The protein below binds the small molecule below.
Small molecule (SMILES): CC(=O)N[C@H]1[C@H](O[C@H]2[C@H](O)[C@@H](NC(C)=O)CO[C@@H]2CO)O[C@H](CO)[C@@H](O[C@@H]2O[C@H](CO)[C@@H](O)[C@H](O)[C@@H]2O)[C@@H]1O

Binding-site contacts:
Ligand atom C5 contacts residue VAL68 of chain 49.E at 4.4 Å (hydrophobic).
Ligand atom C4 contacts residue ASN78 of chain 49.E at 4.2 Å.
Ligand atom O5 contacts residue SER80 of chain 49.E at 4.1 Å.
Ligand atom C5 contacts residue ASN78 of chain 49.E at 3.5 Å.
Ligand atom C7 contacts residue ASN78 of chain 49.E at 3.9 Å.
Ligand atom C5 contacts residue ALA69 of chain 49.E at 4.4 Å (hydrophobic).
Ligand atom C6 contacts residue ASN78 of chain 49.E at 4.5 Å.
Ligand atom O6 contacts residue VAL68 of chain 49.E at 3.8 Å.
Ligand atom C6 contacts residue ALA69 of chain 49.E at 4.1 Å (hydrophobic).
Ligand atom O5 contacts residue ALA69 of chain 49.E at 3.5 Å.
Ligand atom C8 contacts residue TYR23 of chain 49.E at 3.3 Å (hydrophobic).
Ligand atom C5 contacts residue SER80 of chain 49.E at 4.0 Å.
Ligand atom O5 contacts residue ASN78 of chain 49.E at 2.2 Å (h-bond).
Ligand atom N2 contacts residue ASN78 of chain 49.E at 3.2 Å (h-bond).
Ligand atom C6 contacts residue VAL68 of chain 49.E at 3.1 Å (hydrophobic).
Ligand atom O7 contacts residue TYR23 of chain 49.E at 4.2 Å.
Ligand atom C1 contacts residue ALA69 of chain 49.E at 4.3 Å (hydrophobic).
Ligand atom C1 contacts residue SER80 of chain 49.E at 3.8 Å.
Ligand atom C2 contacts residue ASN78 of chain 49.E at 2.7 Å.
Ligand atom C3 contacts residue ASN78 of chain 49.E at 4.0 Å.
Ligand atom O7 contacts residue ASN78 of chain 49.E at 4.0 Å.
Ligand atom O6 contacts residue ALA69 of chain 49.E at 4.0 Å.
Ligand atom C7 contacts residue TYR23 of chain 49.E at 4.0 Å (hydrophobic).
Ligand atom C1 contacts residue ASN78 of chain 49.E at 1.4 Å.

Sequence of chain 49.E:
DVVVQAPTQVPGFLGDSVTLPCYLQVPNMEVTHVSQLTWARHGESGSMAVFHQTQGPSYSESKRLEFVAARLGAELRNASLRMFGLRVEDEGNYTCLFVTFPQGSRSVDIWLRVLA